Sequence of chain 1.A:
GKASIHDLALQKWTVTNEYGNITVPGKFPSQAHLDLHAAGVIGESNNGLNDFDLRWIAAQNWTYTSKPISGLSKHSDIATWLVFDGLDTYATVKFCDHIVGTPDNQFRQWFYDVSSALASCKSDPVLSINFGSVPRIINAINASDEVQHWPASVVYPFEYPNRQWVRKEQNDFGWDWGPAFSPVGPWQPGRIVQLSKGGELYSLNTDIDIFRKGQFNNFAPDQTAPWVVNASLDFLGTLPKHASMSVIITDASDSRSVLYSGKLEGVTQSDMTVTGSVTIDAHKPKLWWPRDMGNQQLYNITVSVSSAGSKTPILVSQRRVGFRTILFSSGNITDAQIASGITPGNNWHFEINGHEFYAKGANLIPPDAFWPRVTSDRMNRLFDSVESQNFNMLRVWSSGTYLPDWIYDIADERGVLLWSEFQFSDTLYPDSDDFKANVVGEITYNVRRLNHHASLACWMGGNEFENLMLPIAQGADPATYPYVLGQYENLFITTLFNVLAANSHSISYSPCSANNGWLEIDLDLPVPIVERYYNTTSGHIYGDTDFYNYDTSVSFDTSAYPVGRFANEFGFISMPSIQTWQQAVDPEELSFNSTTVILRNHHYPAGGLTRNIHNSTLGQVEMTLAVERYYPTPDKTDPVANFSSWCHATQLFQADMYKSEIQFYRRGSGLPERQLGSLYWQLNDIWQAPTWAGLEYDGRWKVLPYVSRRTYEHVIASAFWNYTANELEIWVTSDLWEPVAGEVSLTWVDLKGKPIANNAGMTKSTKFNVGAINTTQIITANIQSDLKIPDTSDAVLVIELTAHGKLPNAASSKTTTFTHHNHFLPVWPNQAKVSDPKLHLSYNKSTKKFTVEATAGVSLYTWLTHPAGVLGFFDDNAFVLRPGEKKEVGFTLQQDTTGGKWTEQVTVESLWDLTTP

The small molecule below binds the protein below.
Small molecule (SMILES): CC(=O)N[C@@H]1[C@@H](O)[C@H](O)[C@@H](CO)O[C@H]1O

Binding-site contacts:
Ligand atom C3 contacts residue ASN46 of chain 1.A at 3.6 Å.
Ligand atom C8 contacts residue ASN46 of chain 1.A at 4.4 Å.
Ligand atom C1 contacts residue TYR44 of chain 1.A at 4.0 Å (hydrophobic).
Ligand atom C5 contacts residue TYR44 of chain 1.A at 4.2 Å (hydrophobic).
Ligand atom O5 contacts residue ASN46 of chain 1.A at 2.3 Å (h-bond).
Ligand atom C5 contacts residue ASN46 of chain 1.A at 3.6 Å.
Ligand atom O6 contacts residue TYR44 of chain 1.A at 3.9 Å.
Ligand atom O5 contacts residue TYR44 of chain 1.A at 3.7 Å.
Ligand atom N2 contacts residue ASN46 of chain 1.A at 2.8 Å (h-bond).
Ligand atom C7 contacts residue ASN46 of chain 1.A at 3.1 Å.
Ligand atom C8 contacts residue ILE47 of chain 1.A at 4.2 Å (hydrophobic).
Ligand atom C2 contacts residue ASN46 of chain 1.A at 2.3 Å.
Ligand atom O7 contacts residue ASN46 of chain 1.A at 3.1 Å (h-bond).
Ligand atom C4 contacts residue ASN46 of chain 1.A at 4.1 Å.
Ligand atom C1 contacts residue ASN46 of chain 1.A at 1.3 Å.